A protein and the small-molecule ligand that binds it are described below.
Small molecule (SMILES): CC(=O)N[C@@H]1[C@@H](O)[C@H](O)[C@@H](CO)O[C@H]1O

Binding-site contacts:
Ligand atom C2 contacts residue ASN467 of chain 1.A at 2.6 Å.
Ligand atom O5 contacts residue ASN467 of chain 1.A at 2.5 Å (h-bond).
Ligand atom C3 contacts residue ASN467 of chain 1.A at 3.8 Å.
Ligand atom C4 contacts residue ASN467 of chain 1.A at 4.3 Å.
Ligand atom O7 contacts residue LEU441 of chain 1.A at 3.6 Å.
Ligand atom C5 contacts residue ASN467 of chain 1.A at 3.7 Å.
Ligand atom C7 contacts residue ASN467 of chain 1.A at 4.0 Å.
Ligand atom C7 contacts residue LEU441 of chain 1.A at 4.1 Å (hydrophobic).
Ligand atom N2 contacts residue ASN467 of chain 1.A at 2.8 Å (h-bond).
Ligand atom N2 contacts residue LEU441 of chain 1.A at 3.8 Å.
Ligand atom C1 contacts residue ASN467 of chain 1.A at 1.5 Å.

Sequence of chain 1.A:
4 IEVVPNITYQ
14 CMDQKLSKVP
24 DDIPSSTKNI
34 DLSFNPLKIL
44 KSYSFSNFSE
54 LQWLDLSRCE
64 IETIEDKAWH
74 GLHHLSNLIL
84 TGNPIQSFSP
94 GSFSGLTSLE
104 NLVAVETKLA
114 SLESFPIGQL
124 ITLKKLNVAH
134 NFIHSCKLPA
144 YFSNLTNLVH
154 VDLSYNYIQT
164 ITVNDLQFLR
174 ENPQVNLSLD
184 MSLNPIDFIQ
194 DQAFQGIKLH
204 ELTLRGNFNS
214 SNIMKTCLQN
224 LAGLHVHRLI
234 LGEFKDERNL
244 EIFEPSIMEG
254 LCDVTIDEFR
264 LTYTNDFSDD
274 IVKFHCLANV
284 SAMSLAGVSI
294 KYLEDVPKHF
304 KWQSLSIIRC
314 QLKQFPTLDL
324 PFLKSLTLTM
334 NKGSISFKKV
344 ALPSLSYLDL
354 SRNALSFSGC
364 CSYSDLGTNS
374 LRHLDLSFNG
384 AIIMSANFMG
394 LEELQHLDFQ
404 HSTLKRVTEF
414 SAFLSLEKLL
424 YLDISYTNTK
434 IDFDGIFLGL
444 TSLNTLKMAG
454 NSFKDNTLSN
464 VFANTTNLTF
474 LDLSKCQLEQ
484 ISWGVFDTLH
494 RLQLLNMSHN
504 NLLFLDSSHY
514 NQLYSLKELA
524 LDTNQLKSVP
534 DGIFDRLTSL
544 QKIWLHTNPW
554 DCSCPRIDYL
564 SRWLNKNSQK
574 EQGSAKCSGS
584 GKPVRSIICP